Sequence of chain 1.OA:
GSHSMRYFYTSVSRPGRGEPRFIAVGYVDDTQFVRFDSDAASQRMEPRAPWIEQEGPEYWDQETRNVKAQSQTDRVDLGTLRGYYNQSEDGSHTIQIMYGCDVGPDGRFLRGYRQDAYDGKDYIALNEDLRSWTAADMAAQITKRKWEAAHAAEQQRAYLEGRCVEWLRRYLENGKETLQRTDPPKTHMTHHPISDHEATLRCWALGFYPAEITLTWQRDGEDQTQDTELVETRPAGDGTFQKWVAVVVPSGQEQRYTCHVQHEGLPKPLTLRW

The protein below binds the small molecule below.
Small molecule (SMILES): CC(C)[C@H](N)C(=O)N[C@H](C(=O)NCC(=O)N[C@@H](C)C(=O)N[C@H](C(=O)NCC(=O)N[C@H](C(=O)NCC(=O)N[C@@H](CCCCN)C(=O)O)C(C)C)C(C)C)C(C)C

Sequence of chain 1.SA:
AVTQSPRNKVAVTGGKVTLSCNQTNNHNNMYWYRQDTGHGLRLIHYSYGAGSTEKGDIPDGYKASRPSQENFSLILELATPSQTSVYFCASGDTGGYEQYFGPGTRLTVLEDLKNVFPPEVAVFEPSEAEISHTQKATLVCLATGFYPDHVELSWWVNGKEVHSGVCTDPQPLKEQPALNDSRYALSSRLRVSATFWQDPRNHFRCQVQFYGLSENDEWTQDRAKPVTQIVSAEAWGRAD

Binding-site contacts:
Ligand atom CG2 contacts residue GLN156 of chain 1.OA at 3.5 Å.
Ligand atom CG1 contacts residue TRP167 of chain 1.OA at 3.5 Å (hydrophobic).
Ligand atom CA contacts residue ASP77 of chain 1.OA at 3.5 Å.
Ligand atom O contacts residue THR96 of chain 1.SA at 3.5 Å (h-bond).
Ligand atom O contacts residue ASP95 of chain 1.SA at 3.2 Å (salt-bridge).
Ligand atom CA contacts residue GLU63 of chain 1.OA at 3.4 Å.
Ligand atom CA contacts residue TYR159 of chain 1.OA at 3.5 Å (hydrophobic).
Ligand atom O contacts residue TYR7 of chain 1.OA at 3.1 Å.
Ligand atom CG contacts residue ASP77 of chain 1.OA at 3.4 Å.
Ligand atom CB contacts residue GLN156 of chain 1.OA at 3.3 Å.
Ligand atom CB contacts residue GLN70 of chain 1.OA at 3.5 Å.
Ligand atom CA contacts residue THR96 of chain 1.SA at 3.5 Å.
Ligand atom N contacts residue TYR99 of chain 1.OA at 3.3 Å (h-bond).
Ligand atom N contacts residue TYR7 of chain 1.OA at 3.2 Å (h-bond).
Ligand atom CA contacts residue THR143 of chain 1.OA at 3.4 Å.
Ligand atom O contacts residue LYS146 of chain 1.OA at 3.5 Å.
Ligand atom CG1 contacts residue TRP147 of chain 1.OA at 3.5 Å (hydrophobic).
Ligand atom O contacts residue TYR159 of chain 1.OA at 2.7 Å (h-bond).
Ligand atom N contacts residue ASP77 of chain 1.OA at 3.0 Å (salt-bridge).
Ligand atom O contacts residue GLN156 of chain 1.OA at 3.4 Å (h-bond).
Ligand atom CG1 contacts residue GLU63 of chain 1.OA at 3.4 Å.
Ligand atom N contacts residue TYR171 of chain 1.OA at 3.1 Å (h-bond).
Ligand atom CG1 contacts residue TYR9 of chain 1.OA at 3.2 Å (hydrophobic).
Ligand atom OXT contacts residue THR143 of chain 1.OA at 2.9 Å (h-bond).
Ligand atom OXT contacts residue TYR84 of chain 1.OA at 2.6 Å (h-bond).
Ligand atom C contacts residue ASP95 of chain 1.SA at 3.5 Å.
Ligand atom N contacts residue THR96 of chain 1.SA at 2.8 Å (h-bond).
Ligand atom CA contacts residue ASP95 of chain 1.SA at 3.3 Å.
Ligand atom CA contacts residue TYR99 of chain 1.OA at 3.4 Å (hydrophobic).
Ligand atom O contacts residue THR80 of chain 1.OA at 3.3 Å.
Ligand atom CG2 contacts residue TYR9 of chain 1.OA at 3.4 Å (hydrophobic).
Ligand atom O contacts residue TRP147 of chain 1.OA at 3.2 Å (h-bond).
Ligand atom O contacts residue ARG114 of chain 1.OA at 3.4 Å (salt-bridge).
Ligand atom CB contacts residue THR143 of chain 1.OA at 3.3 Å.
Ligand atom N contacts residue GLU63 of chain 1.OA at 3.0 Å (salt-bridge).
Ligand atom CB contacts residue GLU63 of chain 1.OA at 3.5 Å.
Ligand atom O contacts residue ASP95 of chain 1.SA at 2.9 Å (salt-bridge).
Ligand atom N contacts residue GLN156 of chain 1.OA at 3.0 Å (h-bond).
Ligand atom CA contacts residue TYR96 of chain 1.RA at 3.3 Å (hydrophobic).
Ligand atom O contacts residue TYR96 of chain 1.RA at 3.2 Å (h-bond).

Sequence of chain 1.RA:
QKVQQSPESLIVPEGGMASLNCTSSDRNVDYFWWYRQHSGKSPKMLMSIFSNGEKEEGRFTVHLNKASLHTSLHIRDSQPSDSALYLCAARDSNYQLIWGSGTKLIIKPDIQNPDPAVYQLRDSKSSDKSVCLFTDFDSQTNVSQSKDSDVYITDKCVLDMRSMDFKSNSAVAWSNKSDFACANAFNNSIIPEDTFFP